Sequence of chain 4.A:
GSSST

Binding-site contacts:
Ligand atom CA contacts residue VAL4 of chain 3.E at 3.6 Å (hydrophobic).
Ligand atom O contacts residue SER6 of chain 3.E at 4.0 Å.
Ligand atom OG1 contacts residue SER5 of chain 3.E at 3.6 Å (h-bond).
Ligand atom O contacts residue VAL4 of chain 3.E at 2.9 Å (h-bond).
Ligand atom O contacts residue GLY1 of chain 3.E at 3.0 Å (h-bond).
Ligand atom C contacts residue VAL4 of chain 3.E at 3.4 Å (hydrophobic).
Ligand atom OG1 contacts residue GLN3 of chain 3.E at 2.7 Å (h-bond).
Ligand atom OG1 contacts residue VAL4 of chain 3.E at 2.9 Å (h-bond).
Ligand atom N contacts residue ALA2 of chain 3.E at 2.7 Å (h-bond).
Ligand atom CA contacts residue GLY1 of chain 3.E at 4.4 Å.
Ligand atom O contacts residue VAL4 of chain 3.E at 4.2 Å.
Ligand atom CA contacts residue GLN3 of chain 3.E at 4.3 Å.
Ligand atom CB contacts residue SER5 of chain 3.E at 3.9 Å.
Ligand atom CG2 contacts residue GLN3 of chain 3.E at 4.2 Å.
Ligand atom CB contacts residue GLN3 of chain 3.E at 3.4 Å.
Ligand atom CA contacts residue VAL4 of chain 3.E at 3.5 Å (hydrophobic).
Ligand atom O contacts residue MYR1 of chain 3.G at 4.0 Å.
Ligand atom O contacts residue GLN3 of chain 3.E at 3.0 Å (h-bond).
Ligand atom C contacts residue GLY1 of chain 3.E at 4.0 Å.
Ligand atom OG contacts residue GLY1 of chain 4.A at 3.3 Å (h-bond).
Ligand atom C contacts residue ALA2 of chain 3.E at 4.4 Å (hydrophobic).
Ligand atom O contacts residue SER5 of chain 3.E at 4.2 Å.
Ligand atom C contacts residue GLN3 of chain 3.E at 3.9 Å.
Ligand atom C contacts residue VAL4 of chain 3.E at 4.1 Å (hydrophobic).
Ligand atom CB contacts residue MYR1 of chain 4.G at 4.5 Å.
Ligand atom CA contacts residue ALA2 of chain 3.E at 3.4 Å (hydrophobic).
Ligand atom C contacts residue ALA2 of chain 3.E at 3.4 Å (hydrophobic).
Ligand atom CB contacts residue ALA2 of chain 3.E at 4.0 Å (hydrophobic).
Ligand atom N contacts residue GLY1 of chain 3.E at 4.2 Å.
Ligand atom CB contacts residue GLY1 of chain 4.A at 4.0 Å.
Ligand atom CB contacts residue VAL4 of chain 3.E at 4.5 Å (hydrophobic).
Ligand atom OG contacts residue MYR1 of chain 4.G at 4.2 Å.
Ligand atom CB contacts residue VAL4 of chain 3.E at 3.2 Å (hydrophobic).
Ligand atom N contacts residue VAL4 of chain 3.E at 2.8 Å (h-bond).
Ligand atom CB contacts residue GLN3 of chain 3.E at 3.9 Å.
Ligand atom OG contacts residue GLN3 of chain 3.E at 3.1 Å (h-bond).
Ligand atom O contacts residue ALA2 of chain 3.E at 3.6 Å (h-bond).
Ligand atom O contacts residue ALA2 of chain 3.E at 3.3 Å (h-bond).
Ligand atom OG contacts residue VAL4 of chain 3.E at 4.0 Å.

The protein below binds the small molecule below.
Small molecule (SMILES): C[C@@H](O)[C@@H](C=O)NC(=O)[C@H](CO)NC(=O)[C@H](CO)NC(=O)[C@H](CO)NC(=O)CN

Sequence of chain 3.E:
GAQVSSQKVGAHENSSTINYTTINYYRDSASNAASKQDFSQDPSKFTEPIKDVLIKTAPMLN